Sequence of chain 1.XA:
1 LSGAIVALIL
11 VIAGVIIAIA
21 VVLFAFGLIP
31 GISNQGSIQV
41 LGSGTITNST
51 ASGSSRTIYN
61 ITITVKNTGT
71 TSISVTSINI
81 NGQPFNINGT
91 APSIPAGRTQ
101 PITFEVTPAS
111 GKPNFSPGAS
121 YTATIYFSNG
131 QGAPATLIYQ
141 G

Binding-site contacts:
Ligand atom C2 contacts residue ASN60 of chain 1.XA at 2.5 Å.
Ligand atom O5 contacts residue THR103 of chain 1.XA at 4.0 Å.
Ligand atom C5 contacts residue GLU105 of chain 1.XA at 2.9 Å.
Ligand atom C8 contacts residue SER49 of chain 1.XA at 3.5 Å.
Ligand atom C6 contacts residue GLU105 of chain 1.XA at 3.4 Å.
Ligand atom N2 contacts residue ASN60 of chain 1.XA at 2.8 Å (h-bond).
Ligand atom O7 contacts residue THR47 of chain 1.XA at 4.4 Å.
Ligand atom O6 contacts residue GLU105 of chain 1.XA at 2.8 Å (salt-bridge).
Ligand atom O7 contacts residue ASN60 of chain 1.XA at 4.3 Å.
Ligand atom C1 contacts residue GLU105 of chain 1.XA at 3.3 Å.
Ligand atom O5 contacts residue ASN60 of chain 1.XA at 2.4 Å (h-bond).
Ligand atom C4 contacts residue ASN60 of chain 1.XA at 4.3 Å.
Ligand atom O7 contacts residue ASN48 of chain 1.XA at 4.4 Å.
Ligand atom C8 contacts residue ASN60 of chain 1.XA at 3.7 Å.
Ligand atom O5 contacts residue GLU105 of chain 1.XA at 2.8 Å (salt-bridge).
Ligand atom C3 contacts residue ASN60 of chain 1.XA at 3.8 Å.
Ligand atom C7 contacts residue ASN60 of chain 1.XA at 3.4 Å.
Ligand atom C4 contacts residue GLU105 of chain 1.XA at 4.3 Å.
Ligand atom C5 contacts residue ASN60 of chain 1.XA at 3.7 Å.
Ligand atom C1 contacts residue ASN60 of chain 1.XA at 1.4 Å.

This protein binds this small molecule.
Small molecule (SMILES): CC(=O)N[C@H]1[C@H](O[C@H]2[C@H](O)[C@@H](NC(C)=O)CO[C@@H]2CO)O[C@H](CO)[C@@H](O)[C@@H]1O